Binding-site contacts:
Ligand atom O5 contacts residue PHE271 of chain 1.D at 3.1 Å.
Ligand atom C8 contacts residue LEU269 of chain 1.D at 3.7 Å (hydrophobic).
Ligand atom O4 contacts residue PRO387 of chain 1.D at 3.0 Å.
Ligand atom C2 contacts residue MET143 of chain 1.A at 3.4 Å (hydrophobic).
Ligand atom C4 contacts residue PHE271 of chain 1.D at 3.5 Å (hydrophobic).
Ligand atom C12 contacts residue PHE221 of chain 1.D at 3.8 Å (hydrophobic).
Ligand atom C11 contacts residue SER350 of chain 1.D at 3.8 Å.
Ligand atom C14 contacts residue LEU199 of chain 1.D at 3.3 Å (hydrophobic).
Ligand atom C11 contacts residue PHE221 of chain 1.D at 3.4 Å (hydrophobic).
Ligand atom C6 contacts residue PHE221 of chain 1.D at 3.9 Å (hydrophobic).
Ligand atom C2 contacts residue CYS170 of chain 1.D at 3.9 Å (hydrophobic).
Ligand atom C13 contacts residue GLU198 of chain 1.D at 3.6 Å.
Ligand atom C3 contacts residue MET143 of chain 1.A at 3.4 Å (hydrophobic).
Ligand atom C8 contacts residue PHE221 of chain 1.D at 3.6 Å (hydrophobic).
Ligand atom C1 contacts residue CYS170 of chain 1.D at 3.5 Å (hydrophobic).
Ligand atom C14 contacts residue SER139 of chain 1.D at 3.2 Å.
Ligand atom O3 contacts residue GLY222 of chain 1.D at 2.7 Å (h-bond).
Ligand atom O3 contacts residue ASP223 of chain 1.D at 3.6 Å.
Ligand atom C7 contacts residue LEU269 of chain 1.D at 3.6 Å (hydrophobic).
Ligand atom O3 contacts residue THR200 of chain 1.D at 3.3 Å (h-bond).
Ligand atom O5 contacts residue ASP261 of chain 1.D at 3.7 Å.
Ligand atom O1 contacts residue PHE221 of chain 1.D at 3.8 Å.
Ligand atom C14 contacts residue GLU198 of chain 1.D at 3.8 Å.
Ligand atom C15 contacts residue SER139 of chain 1.D at 3.6 Å.
Ligand atom O5 contacts residue THR270 of chain 1.D at 3.8 Å.
Ligand atom C1 contacts residue GLY169 of chain 1.D at 3.8 Å.
Ligand atom O4 contacts residue CYS170 of chain 1.D at 3.1 Å (h-bond).
Ligand atom C13 contacts residue THR200 of chain 1.D at 3.9 Å.
Ligand atom O3 contacts residue GLU198 of chain 1.D at 3.2 Å.
Ligand atom O4 contacts residue MET143 of chain 1.A at 3.7 Å.
Ligand atom C13 contacts residue LEU199 of chain 1.D at 3.8 Å (hydrophobic).
Ligand atom O2 contacts residue THR203 of chain 1.D at 3.8 Å.
Ligand atom O2 contacts residue PHE271 of chain 1.D at 3.5 Å.
Ligand atom O3 contacts residue LEU199 of chain 1.D at 3.2 Å (h-bond).
Ligand atom C13 contacts residue GLY222 of chain 1.D at 3.6 Å.
Ligand atom C12 contacts residue GLY222 of chain 1.D at 3.7 Å.
Ligand atom O2 contacts residue LEU269 of chain 1.D at 3.5 Å.
Ligand atom C8 contacts residue THR203 of chain 1.D at 3.8 Å.
Ligand atom O4 contacts residue GLY169 of chain 1.D at 3.5 Å.
Ligand atom O5 contacts residue GLY262 of chain 1.D at 3.5 Å.

Sequence of chain 1.D:
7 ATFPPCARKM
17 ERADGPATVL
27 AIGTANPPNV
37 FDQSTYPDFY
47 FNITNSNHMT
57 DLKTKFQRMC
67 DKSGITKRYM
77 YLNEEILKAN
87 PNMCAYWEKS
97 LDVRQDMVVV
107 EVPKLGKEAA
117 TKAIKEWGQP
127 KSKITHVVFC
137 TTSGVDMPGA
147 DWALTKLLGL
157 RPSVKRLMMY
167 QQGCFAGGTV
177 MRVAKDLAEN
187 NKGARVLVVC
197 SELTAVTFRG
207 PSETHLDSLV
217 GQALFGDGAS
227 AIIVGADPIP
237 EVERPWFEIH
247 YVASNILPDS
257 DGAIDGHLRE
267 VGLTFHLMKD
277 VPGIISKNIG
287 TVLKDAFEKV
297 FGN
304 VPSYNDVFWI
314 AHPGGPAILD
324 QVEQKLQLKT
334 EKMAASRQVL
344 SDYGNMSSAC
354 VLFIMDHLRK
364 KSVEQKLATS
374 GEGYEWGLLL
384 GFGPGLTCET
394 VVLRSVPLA

Sequence of chain 1.A:
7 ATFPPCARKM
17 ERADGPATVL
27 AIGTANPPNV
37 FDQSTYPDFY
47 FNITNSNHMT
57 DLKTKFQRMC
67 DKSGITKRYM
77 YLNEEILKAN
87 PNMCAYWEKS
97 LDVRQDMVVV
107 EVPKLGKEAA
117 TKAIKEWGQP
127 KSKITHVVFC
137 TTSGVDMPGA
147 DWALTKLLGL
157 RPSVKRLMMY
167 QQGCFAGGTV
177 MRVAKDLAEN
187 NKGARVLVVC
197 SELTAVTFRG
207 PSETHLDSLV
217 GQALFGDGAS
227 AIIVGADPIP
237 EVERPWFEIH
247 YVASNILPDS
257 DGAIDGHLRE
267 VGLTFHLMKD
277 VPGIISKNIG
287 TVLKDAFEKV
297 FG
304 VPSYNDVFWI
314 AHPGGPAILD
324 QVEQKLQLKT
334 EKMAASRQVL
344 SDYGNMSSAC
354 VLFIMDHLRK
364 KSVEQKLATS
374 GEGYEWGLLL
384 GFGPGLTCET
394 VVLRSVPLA

A protein and the small-molecule ligand that binds it are described below.
Small molecule (SMILES): O=C1C[C@@H](c2ccc(O)cc2)Oc2cc(O)cc(O)c21